Binding-site contacts:
Ligand atom C17 contacts residue TRP13 of chain 1.B at 3.2 Å (hydrophobic).
Ligand atom C22 contacts residue LYS126 of chain 1.A at 3.8 Å.
Ligand atom C11 contacts residue CSO42 of chain 1.A at 3.6 Å.
Ligand atom C13 contacts residue ASN46 of chain 1.A at 4.0 Å.
Ligand atom C16 contacts residue TRP13 of chain 1.B at 3.9 Å (hydrophobic).
Ligand atom C10 contacts residue ILE172 of chain 1.A at 4.0 Å (hydrophobic).
Ligand atom F20 contacts residue TRP13 of chain 1.B at 3.1 Å.
Ligand atom C02 contacts residue LYS126 of chain 1.A at 2.5 Å.
Ligand atom C03 contacts residue LYS126 of chain 1.A at 2.9 Å.
Ligand atom C10 contacts residue PHE123 of chain 1.A at 4.2 Å (hydrophobic).
Ligand atom C01 contacts residue TRP13 of chain 1.B at 4.0 Å (hydrophobic).
Ligand atom C12 contacts residue ASN46 of chain 1.A at 3.9 Å.
Ligand atom C04 contacts residue PRO171 of chain 1.A at 3.4 Å (hydrophobic).
Ligand atom C22 contacts residue ILE172 of chain 1.A at 4.2 Å (hydrophobic).
Ligand atom C01 contacts residue ILE172 of chain 1.A at 3.6 Å (hydrophobic).
Ligand atom C10 contacts residue ASN46 of chain 1.A at 4.2 Å.
Ligand atom C02 contacts residue ILE172 of chain 1.A at 3.6 Å (hydrophobic).
Ligand atom C03 contacts residue PRO171 of chain 1.A at 3.6 Å (hydrophobic).
Ligand atom C04 contacts residue TRP13 of chain 1.B at 3.4 Å (hydrophobic).
Ligand atom C03 contacts residue GLY175 of chain 1.A at 3.9 Å.
Ligand atom C08 contacts residue PRO171 of chain 1.A at 4.2 Å (hydrophobic).
Ligand atom C07 contacts residue PRO171 of chain 1.A at 3.8 Å (hydrophobic).
Ligand atom C18 contacts residue ASN46 of chain 1.A at 3.4 Å.
Ligand atom C04 contacts residue ILE223 of chain 1.A at 3.8 Å (hydrophobic).
Ligand atom C12 contacts residue CSO42 of chain 1.A at 3.4 Å.
Ligand atom C22 contacts residue TRP13 of chain 1.B at 3.6 Å (hydrophobic).
Ligand atom N06 contacts residue TRP13 of chain 1.B at 4.1 Å.
Ligand atom F20 contacts residue ASN46 of chain 1.A at 3.4 Å.
Ligand atom C18 contacts residue TRP13 of chain 1.B at 3.5 Å (hydrophobic).
Ligand atom N14 contacts residue PRO171 of chain 1.A at 3.9 Å.
Ligand atom C03 contacts residue TRP13 of chain 1.B at 3.6 Å (hydrophobic).
Ligand atom F19 contacts residue TRP13 of chain 1.B at 3.0 Å.
Ligand atom C02 contacts residue TRP13 of chain 1.B at 3.6 Å (hydrophobic).
Ligand atom C15 contacts residue PRO171 of chain 1.A at 4.2 Å (hydrophobic).
Ligand atom N06 contacts residue PRO171 of chain 1.A at 4.0 Å.
Ligand atom C05 contacts residue TRP13 of chain 1.B at 3.5 Å (hydrophobic).
Ligand atom C03 contacts residue ILE172 of chain 1.A at 3.7 Å (hydrophobic).
Ligand atom C01 contacts residue LYS126 of chain 1.A at 1.4 Å.
Ligand atom C16 contacts residue ILE223 of chain 1.A at 4.1 Å (hydrophobic).
Ligand atom F21 contacts residue ASN46 of chain 1.A at 2.4 Å.

Sequence of chain 1.B:
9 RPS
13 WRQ

A small-molecule ligand and the protein it binds are described below.
Small molecule (SMILES): Cc1ccc(-n2ccnc2-c2ccccc2)c(C(F)(F)F)c1

Sequence of chain 1.A:
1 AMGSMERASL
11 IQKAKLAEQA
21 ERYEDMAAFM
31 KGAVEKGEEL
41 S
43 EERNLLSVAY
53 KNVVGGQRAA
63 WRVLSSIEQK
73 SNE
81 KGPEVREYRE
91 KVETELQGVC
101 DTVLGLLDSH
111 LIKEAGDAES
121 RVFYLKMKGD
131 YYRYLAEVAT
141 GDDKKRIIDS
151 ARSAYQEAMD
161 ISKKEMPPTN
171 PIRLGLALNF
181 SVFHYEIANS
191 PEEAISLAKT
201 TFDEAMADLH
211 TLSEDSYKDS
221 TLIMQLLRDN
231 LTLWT